A protein and the small-molecule ligand that binds it are described below.
Small molecule (SMILES): OC(C(F)(F)F)C(F)(F)F

Binding-site contacts:
Ligand atom C1 contacts residue ASP209 of chain 1.B at 4.1 Å.
Ligand atom F9 contacts residue ILE205 of chain 1.B at 4.1 Å.
Ligand atom F8 contacts residue ASP209 of chain 1.B at 3.7 Å.
Ligand atom C3 contacts residue ASP209 of chain 1.B at 4.2 Å.
Ligand atom C2 contacts residue ASP209 of chain 1.B at 3.3 Å.
Ligand atom O4 contacts residue ASP209 of chain 1.B at 2.6 Å (salt-bridge).
Ligand atom F8 contacts residue LEU208 of chain 1.B at 3.6 Å.
Ligand atom F6 contacts residue ASP209 of chain 1.B at 3.7 Å.
Ligand atom F8 contacts residue ILE205 of chain 1.B at 4.5 Å.

Sequence of chain 1.B:
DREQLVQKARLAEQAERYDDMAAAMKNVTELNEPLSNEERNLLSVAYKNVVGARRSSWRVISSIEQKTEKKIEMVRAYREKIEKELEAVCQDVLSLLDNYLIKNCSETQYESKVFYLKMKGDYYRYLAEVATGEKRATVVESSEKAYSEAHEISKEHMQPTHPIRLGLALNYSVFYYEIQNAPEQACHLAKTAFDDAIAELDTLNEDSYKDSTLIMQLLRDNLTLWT